Sequence of chain 1.G:
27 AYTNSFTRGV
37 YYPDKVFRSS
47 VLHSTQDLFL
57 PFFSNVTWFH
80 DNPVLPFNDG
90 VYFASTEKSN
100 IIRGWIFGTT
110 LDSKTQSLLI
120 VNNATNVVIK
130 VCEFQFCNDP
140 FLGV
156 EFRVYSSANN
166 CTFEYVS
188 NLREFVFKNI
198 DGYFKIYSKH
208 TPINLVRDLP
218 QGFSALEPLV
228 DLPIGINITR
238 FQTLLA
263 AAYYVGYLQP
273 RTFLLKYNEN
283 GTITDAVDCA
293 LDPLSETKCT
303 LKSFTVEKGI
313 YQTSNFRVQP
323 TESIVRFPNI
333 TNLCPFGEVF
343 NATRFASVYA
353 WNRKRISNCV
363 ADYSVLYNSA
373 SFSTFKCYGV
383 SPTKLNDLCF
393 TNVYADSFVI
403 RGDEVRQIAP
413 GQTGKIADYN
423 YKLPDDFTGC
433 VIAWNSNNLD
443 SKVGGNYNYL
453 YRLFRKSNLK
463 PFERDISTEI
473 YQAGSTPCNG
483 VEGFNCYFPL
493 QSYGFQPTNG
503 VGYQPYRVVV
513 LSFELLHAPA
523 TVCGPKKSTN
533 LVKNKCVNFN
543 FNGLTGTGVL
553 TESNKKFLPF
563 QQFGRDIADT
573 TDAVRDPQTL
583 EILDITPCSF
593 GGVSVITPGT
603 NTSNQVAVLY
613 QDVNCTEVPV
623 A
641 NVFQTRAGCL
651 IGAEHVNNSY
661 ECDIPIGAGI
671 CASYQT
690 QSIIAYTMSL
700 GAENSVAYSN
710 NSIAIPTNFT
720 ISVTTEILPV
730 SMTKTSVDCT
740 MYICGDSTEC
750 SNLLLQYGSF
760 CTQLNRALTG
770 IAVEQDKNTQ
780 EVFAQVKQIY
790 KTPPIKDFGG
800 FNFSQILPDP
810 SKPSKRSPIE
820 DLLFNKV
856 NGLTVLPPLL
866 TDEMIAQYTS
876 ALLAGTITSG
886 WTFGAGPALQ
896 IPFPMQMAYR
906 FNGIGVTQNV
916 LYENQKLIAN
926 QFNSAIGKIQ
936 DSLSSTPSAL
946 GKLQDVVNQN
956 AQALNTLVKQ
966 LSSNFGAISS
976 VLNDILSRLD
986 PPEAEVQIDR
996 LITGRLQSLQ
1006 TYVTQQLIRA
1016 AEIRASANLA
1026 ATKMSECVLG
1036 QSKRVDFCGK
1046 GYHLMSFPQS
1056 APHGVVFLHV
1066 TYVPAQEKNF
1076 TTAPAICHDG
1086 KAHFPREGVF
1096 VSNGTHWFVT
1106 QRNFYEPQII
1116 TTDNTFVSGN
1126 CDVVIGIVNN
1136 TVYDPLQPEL

The protein below binds the small molecule below.
Small molecule (SMILES): CC(=O)N[C@@H]1[C@@H](O)[C@H](O)[C@@H](CO)O[C@H]1O

Binding-site contacts:
Ligand atom N2 contacts residue GLU281 of chain 1.G at 2.8 Å (salt-bridge).
Ligand atom C1 contacts residue GLU281 of chain 1.G at 3.3 Å.
Ligand atom C1 contacts residue ASN282 of chain 1.G at 1.4 Å.
Ligand atom C5 contacts residue ASN282 of chain 1.G at 3.7 Å.
Ligand atom C4 contacts residue ASN282 of chain 1.G at 4.2 Å.
Ligand atom C2 contacts residue ASN282 of chain 1.G at 2.5 Å.
Ligand atom N2 contacts residue ASN282 of chain 1.G at 2.9 Å (h-bond).
Ligand atom C8 contacts residue ASN280 of chain 1.G at 3.9 Å.
Ligand atom C2 contacts residue GLU281 of chain 1.G at 3.5 Å.
Ligand atom C3 contacts residue GLU281 of chain 1.G at 3.8 Å.
Ligand atom O7 contacts residue ASN282 of chain 1.G at 4.1 Å.
Ligand atom C7 contacts residue ASN282 of chain 1.G at 3.7 Å.
Ligand atom C8 contacts residue GLU281 of chain 1.G at 4.0 Å.
Ligand atom O5 contacts residue ASN282 of chain 1.G at 2.4 Å (h-bond).
Ligand atom C3 contacts residue ASN282 of chain 1.G at 3.8 Å.
Ligand atom C7 contacts residue GLU281 of chain 1.G at 3.9 Å.